Binding-site contacts:
Ligand atom O7 contacts residue ASN106 of chain 1.D at 2.5 Å (h-bond).
Ligand atom C8 contacts residue TRP398 of chain 1.D at 4.0 Å (hydrophobic).
Ligand atom O7 contacts residue TRP398 of chain 1.D at 3.2 Å.
Ligand atom C5 contacts residue ASN106 of chain 1.D at 3.6 Å.
Ligand atom C6 contacts residue TRP398 of chain 1.D at 4.1 Å (hydrophobic).
Ligand atom C4 contacts residue TRP398 of chain 1.D at 4.3 Å (hydrophobic).
Ligand atom C4 contacts residue ASN106 of chain 1.D at 4.2 Å.
Ligand atom O5 contacts residue ASN106 of chain 1.D at 2.3 Å (h-bond).
Ligand atom C2 contacts residue ASN106 of chain 1.D at 2.5 Å.
Ligand atom C2 contacts residue TRP398 of chain 1.D at 4.5 Å (hydrophobic).
Ligand atom C7 contacts residue ASN106 of chain 1.D at 3.2 Å.
Ligand atom O6 contacts residue TRP398 of chain 1.D at 4.1 Å.
Ligand atom O4 contacts residue TRP398 of chain 1.D at 3.9 Å.
Ligand atom N2 contacts residue TRP398 of chain 1.D at 4.3 Å.
Ligand atom C1 contacts residue TRP398 of chain 1.D at 3.8 Å (hydrophobic).
Ligand atom C3 contacts residue ASN106 of chain 1.D at 3.8 Å.
Ligand atom C1 contacts residue ASN106 of chain 1.D at 1.4 Å.
Ligand atom C3 contacts residue TRP398 of chain 1.D at 4.0 Å (hydrophobic).
Ligand atom C5 contacts residue TRP398 of chain 1.D at 3.6 Å (hydrophobic).
Ligand atom N2 contacts residue ASN106 of chain 1.D at 3.1 Å (h-bond).
Ligand atom C7 contacts residue TRP398 of chain 1.D at 3.6 Å (hydrophobic).
Ligand atom O5 contacts residue TRP398 of chain 1.D at 4.1 Å.

A small-molecule ligand and the protein it binds are described below.
Small molecule (SMILES): CC(=O)N[C@H]1[C@H](O[C@H]2[C@H](O)[C@@H](NC(C)=O)CO[C@@H]2CO)O[C@H](CO)[C@@H](O)[C@@H]1O

Sequence of chain 1.D:
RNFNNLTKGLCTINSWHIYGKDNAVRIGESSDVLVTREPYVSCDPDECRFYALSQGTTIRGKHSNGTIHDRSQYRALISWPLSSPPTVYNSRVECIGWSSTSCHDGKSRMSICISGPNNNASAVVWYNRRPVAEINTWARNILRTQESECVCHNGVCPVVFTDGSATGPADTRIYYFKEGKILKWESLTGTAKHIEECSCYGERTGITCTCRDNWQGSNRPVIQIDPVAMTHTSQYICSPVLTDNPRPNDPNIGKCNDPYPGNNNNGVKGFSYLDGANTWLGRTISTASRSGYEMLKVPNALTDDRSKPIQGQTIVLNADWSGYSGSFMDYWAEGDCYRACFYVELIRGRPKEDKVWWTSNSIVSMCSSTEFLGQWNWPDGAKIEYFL